Sequence of chain 1.A:
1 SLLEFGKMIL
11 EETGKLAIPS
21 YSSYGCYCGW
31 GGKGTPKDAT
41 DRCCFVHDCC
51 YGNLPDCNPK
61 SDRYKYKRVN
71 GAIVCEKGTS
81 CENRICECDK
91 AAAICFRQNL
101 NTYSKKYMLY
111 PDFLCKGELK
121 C

A protein and the small-molecule ligand that binds it are described below.
Small molecule (SMILES): COc1ccc2c(c1)c(CC(=O)O)c(C)n2C(=O)c1ccc(Cl)cc1

Binding-site contacts:
Ligand atom O3 contacts residue LYS60 of chain 1.A at 3.7 Å.
Ligand atom C8 contacts residue TYR51 of chain 1.A at 3.3 Å (hydrophobic).
Ligand atom C12 contacts residue PRO55 of chain 1.A at 4.3 Å (hydrophobic).
Ligand atom O3 contacts residue TYR51 of chain 1.A at 4.2 Å.
Ligand atom O contacts residue ASP48 of chain 1.A at 3.3 Å (salt-bridge).
Ligand atom C16 contacts residue LYS60 of chain 1.A at 2.9 Å.
Ligand atom O1 contacts residue PRO59 of chain 1.A at 3.9 Å.
Ligand atom O1 contacts residue TYR51 of chain 1.A at 4.3 Å.
Ligand atom O3 contacts residue HIS47 of chain 1.A at 3.5 Å (h-bond).
Ligand atom O2 contacts residue LYS60 of chain 1.A at 2.6 Å (salt-bridge).
Ligand atom C11 contacts residue PRO59 of chain 1.A at 4.0 Å (hydrophobic).
Ligand atom C18 contacts residue LYS60 of chain 1.A at 3.4 Å.
Ligand atom O3 contacts residue ASP48 of chain 1.A at 3.2 Å (salt-bridge).
Ligand atom C1 contacts residue ASP48 of chain 1.A at 4.1 Å.
Ligand atom C2 contacts residue ASP48 of chain 1.A at 3.4 Å.
Ligand atom C14 contacts residue PRO55 of chain 1.A at 4.2 Å (hydrophobic).
Ligand atom C contacts residue TYR51 of chain 1.A at 4.0 Å (hydrophobic).
Ligand atom C1 contacts residue TYR51 of chain 1.A at 4.1 Å (hydrophobic).
Ligand atom C18 contacts residue TYR51 of chain 1.A at 4.1 Å (hydrophobic).
Ligand atom C7 contacts residue TYR51 of chain 1.A at 3.5 Å (hydrophobic).
Ligand atom C4 contacts residue ASP48 of chain 1.A at 3.9 Å.
Ligand atom O2 contacts residue GLY29 of chain 1.A at 4.2 Å.
Ligand atom C16 contacts residue TYR51 of chain 1.A at 3.4 Å (hydrophobic).
Ligand atom CL contacts residue PRO55 of chain 1.A at 2.4 Å.
Ligand atom C7 contacts residue ASP48 of chain 1.A at 4.1 Å.
Ligand atom C17 contacts residue ASP48 of chain 1.A at 2.9 Å.
Ligand atom C6 contacts residue GLY52 of chain 1.A at 4.3 Å.
Ligand atom C17 contacts residue TYR51 of chain 1.A at 4.0 Å (hydrophobic).
Ligand atom C13 contacts residue CYS57 of chain 1.A at 4.1 Å (hydrophobic).
Ligand atom C18 contacts residue ASP48 of chain 1.A at 3.5 Å.
Ligand atom N contacts residue TYR51 of chain 1.A at 4.0 Å.
Ligand atom C12 contacts residue CYS57 of chain 1.A at 3.5 Å (hydrophobic).
Ligand atom C4 contacts residue GLY52 of chain 1.A at 4.1 Å.
Ligand atom C6 contacts residue CYS49 of chain 1.A at 3.9 Å (hydrophobic).
Ligand atom C6 contacts residue ASP48 of chain 1.A at 3.1 Å.
Ligand atom C11 contacts residue CYS57 of chain 1.A at 4.0 Å (hydrophobic).
Ligand atom C13 contacts residue PRO55 of chain 1.A at 3.5 Å (hydrophobic).
Ligand atom C18 contacts residue GLY29 of chain 1.A at 4.2 Å.
Ligand atom C8 contacts residue LYS60 of chain 1.A at 4.3 Å.
Ligand atom C3 contacts residue ASP48 of chain 1.A at 3.2 Å.